A small-molecule ligand and the protein it binds are described below.
Small molecule (SMILES): CC(=O)N[C@@H]1[C@@H](O)[C@H](O)[C@@H](CO)O[C@H]1O

Binding-site contacts:
Ligand atom C6 contacts residue ASN107 of chain 1.B at 4.3 Å.
Ligand atom C1 contacts residue ASN107 of chain 1.B at 1.3 Å.
Ligand atom C7 contacts residue GLU110 of chain 1.B at 4.4 Å.
Ligand atom C5 contacts residue ASN107 of chain 1.B at 3.3 Å.
Ligand atom N2 contacts residue GLU110 of chain 1.B at 4.4 Å.
Ligand atom C4 contacts residue ASN107 of chain 1.B at 3.9 Å.
Ligand atom C3 contacts residue ASN107 of chain 1.B at 3.6 Å.
Ligand atom C2 contacts residue ASN107 of chain 1.B at 2.2 Å.
Ligand atom N2 contacts residue ASN107 of chain 1.B at 2.7 Å (h-bond).
Ligand atom C7 contacts residue ASN107 of chain 1.B at 3.8 Å.
Ligand atom C8 contacts residue ASN105 of chain 1.B at 3.9 Å.
Ligand atom O5 contacts residue ASN107 of chain 1.B at 2.0 Å (h-bond).
Ligand atom O6 contacts residue ASN107 of chain 1.B at 4.4 Å.

Sequence of chain 1.B:
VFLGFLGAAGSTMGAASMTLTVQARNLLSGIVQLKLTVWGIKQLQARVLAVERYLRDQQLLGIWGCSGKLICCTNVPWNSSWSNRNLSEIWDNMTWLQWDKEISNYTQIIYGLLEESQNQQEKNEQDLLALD